This protein binds this small molecule.
Small molecule (SMILES): Nc1ncnc2c1ncn2[C@@H]1O[C@H](COP(=O)(O)OP(=O)(O)OP(O)(O)=S)[C@@H](O)[C@H]1O

Sequence of chain 1.D:
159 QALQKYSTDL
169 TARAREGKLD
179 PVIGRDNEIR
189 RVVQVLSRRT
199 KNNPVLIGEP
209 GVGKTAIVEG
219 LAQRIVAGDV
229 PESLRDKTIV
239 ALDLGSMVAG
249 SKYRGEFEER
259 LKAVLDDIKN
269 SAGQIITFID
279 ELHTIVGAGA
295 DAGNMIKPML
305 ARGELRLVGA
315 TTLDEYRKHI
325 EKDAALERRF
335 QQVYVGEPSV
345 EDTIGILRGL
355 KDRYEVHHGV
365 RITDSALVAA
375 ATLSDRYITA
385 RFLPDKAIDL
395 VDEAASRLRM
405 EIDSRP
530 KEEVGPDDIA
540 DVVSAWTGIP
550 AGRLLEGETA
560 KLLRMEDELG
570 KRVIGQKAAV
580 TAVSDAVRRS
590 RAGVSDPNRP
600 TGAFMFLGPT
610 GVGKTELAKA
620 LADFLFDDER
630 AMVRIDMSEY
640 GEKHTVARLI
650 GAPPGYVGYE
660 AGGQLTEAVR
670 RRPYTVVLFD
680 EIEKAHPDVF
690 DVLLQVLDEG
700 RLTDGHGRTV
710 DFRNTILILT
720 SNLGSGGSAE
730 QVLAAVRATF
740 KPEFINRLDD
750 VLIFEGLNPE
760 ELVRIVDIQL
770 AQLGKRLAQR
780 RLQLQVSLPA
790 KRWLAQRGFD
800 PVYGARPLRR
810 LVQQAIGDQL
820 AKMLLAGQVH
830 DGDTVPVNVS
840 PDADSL

Binding-site contacts:
Ligand atom C2' contacts residue GLU615 of chain 1.D at 3.9 Å.
Ligand atom O2A contacts residue THR614 of chain 1.D at 3.7 Å.
Ligand atom O2' contacts residue GLN768 of chain 1.D at 3.7 Å.
Ligand atom O3B contacts residue GLY610 of chain 1.D at 3.1 Å (h-bond).
Ligand atom C6 contacts residue ILE573 of chain 1.D at 3.7 Å (hydrophobic).
Ligand atom O1A contacts residue GLU615 of chain 1.D at 4.0 Å.
Ligand atom N1 contacts residue VAL572 of chain 1.D at 3.6 Å.
Ligand atom C8 contacts residue GLY612 of chain 1.D at 3.9 Å.
Ligand atom O2A contacts residue GLY612 of chain 1.D at 3.0 Å.
Ligand atom N1 contacts residue ARG571 of chain 1.D at 3.6 Å.
Ligand atom O3A contacts residue GLY610 of chain 1.D at 3.9 Å.
Ligand atom C2 contacts residue ARG571 of chain 1.D at 3.4 Å.
Ligand atom N6 contacts residue VAL611 of chain 1.D at 3.8 Å.
Ligand atom O2' contacts residue GLU615 of chain 1.D at 3.8 Å.
Ligand atom O3' contacts residue GLN768 of chain 1.D at 3.3 Å (h-bond).
Ligand atom N6 contacts residue VAL572 of chain 1.D at 4.0 Å.
Ligand atom N6 contacts residue ILE573 of chain 1.D at 2.6 Å (h-bond).
Ligand atom O2B contacts residue VAL611 of chain 1.D at 3.4 Å (h-bond).
Ligand atom O4' contacts residue ALA804 of chain 1.D at 3.6 Å.
Ligand atom C8 contacts residue VAL611 of chain 1.D at 3.7 Å (hydrophobic).
Ligand atom O3' contacts residue ARG808 of chain 1.D at 4.0 Å.
Ligand atom O1B contacts residue THR614 of chain 1.D at 2.9 Å (h-bond).
Ligand atom O2B contacts residue LYS613 of chain 1.D at 3.2 Å (salt-bridge).
Ligand atom C4' contacts residue ALA804 of chain 1.D at 4.0 Å (hydrophobic).
Ligand atom O2B contacts residue GLY610 of chain 1.D at 4.1 Å.
Ligand atom O2B contacts residue GLY612 of chain 1.D at 3.1 Å (h-bond).
Ligand atom N1 contacts residue ILE573 of chain 1.D at 3.2 Å (h-bond).
Ligand atom O2A contacts residue LYS613 of chain 1.D at 3.1 Å (salt-bridge).
Ligand atom N7 contacts residue GLY610 of chain 1.D at 4.0 Å.
Ligand atom S1G contacts residue ARG805 of chain 1.D at 3.5 Å (salt-bridge).
Ligand atom O2A contacts residue GLU615 of chain 1.D at 3.7 Å.
Ligand atom C8 contacts residue GLY610 of chain 1.D at 3.6 Å.
Ligand atom O1A contacts residue THR614 of chain 1.D at 3.8 Å.
Ligand atom PB contacts residue GLY610 of chain 1.D at 4.1 Å.
Ligand atom C5 contacts residue VAL611 of chain 1.D at 3.7 Å (hydrophobic).
Ligand atom C8 contacts residue ALA804 of chain 1.D at 3.9 Å (hydrophobic).
Ligand atom N7 contacts residue VAL611 of chain 1.D at 2.8 Å (h-bond).
Ligand atom N7 contacts residue GLY612 of chain 1.D at 3.7 Å.
Ligand atom C2 contacts residue ILE573 of chain 1.D at 4.0 Å (hydrophobic).
Ligand atom O3G contacts residue THR609 of chain 1.D at 3.8 Å.